Sequence of chain 1.B:
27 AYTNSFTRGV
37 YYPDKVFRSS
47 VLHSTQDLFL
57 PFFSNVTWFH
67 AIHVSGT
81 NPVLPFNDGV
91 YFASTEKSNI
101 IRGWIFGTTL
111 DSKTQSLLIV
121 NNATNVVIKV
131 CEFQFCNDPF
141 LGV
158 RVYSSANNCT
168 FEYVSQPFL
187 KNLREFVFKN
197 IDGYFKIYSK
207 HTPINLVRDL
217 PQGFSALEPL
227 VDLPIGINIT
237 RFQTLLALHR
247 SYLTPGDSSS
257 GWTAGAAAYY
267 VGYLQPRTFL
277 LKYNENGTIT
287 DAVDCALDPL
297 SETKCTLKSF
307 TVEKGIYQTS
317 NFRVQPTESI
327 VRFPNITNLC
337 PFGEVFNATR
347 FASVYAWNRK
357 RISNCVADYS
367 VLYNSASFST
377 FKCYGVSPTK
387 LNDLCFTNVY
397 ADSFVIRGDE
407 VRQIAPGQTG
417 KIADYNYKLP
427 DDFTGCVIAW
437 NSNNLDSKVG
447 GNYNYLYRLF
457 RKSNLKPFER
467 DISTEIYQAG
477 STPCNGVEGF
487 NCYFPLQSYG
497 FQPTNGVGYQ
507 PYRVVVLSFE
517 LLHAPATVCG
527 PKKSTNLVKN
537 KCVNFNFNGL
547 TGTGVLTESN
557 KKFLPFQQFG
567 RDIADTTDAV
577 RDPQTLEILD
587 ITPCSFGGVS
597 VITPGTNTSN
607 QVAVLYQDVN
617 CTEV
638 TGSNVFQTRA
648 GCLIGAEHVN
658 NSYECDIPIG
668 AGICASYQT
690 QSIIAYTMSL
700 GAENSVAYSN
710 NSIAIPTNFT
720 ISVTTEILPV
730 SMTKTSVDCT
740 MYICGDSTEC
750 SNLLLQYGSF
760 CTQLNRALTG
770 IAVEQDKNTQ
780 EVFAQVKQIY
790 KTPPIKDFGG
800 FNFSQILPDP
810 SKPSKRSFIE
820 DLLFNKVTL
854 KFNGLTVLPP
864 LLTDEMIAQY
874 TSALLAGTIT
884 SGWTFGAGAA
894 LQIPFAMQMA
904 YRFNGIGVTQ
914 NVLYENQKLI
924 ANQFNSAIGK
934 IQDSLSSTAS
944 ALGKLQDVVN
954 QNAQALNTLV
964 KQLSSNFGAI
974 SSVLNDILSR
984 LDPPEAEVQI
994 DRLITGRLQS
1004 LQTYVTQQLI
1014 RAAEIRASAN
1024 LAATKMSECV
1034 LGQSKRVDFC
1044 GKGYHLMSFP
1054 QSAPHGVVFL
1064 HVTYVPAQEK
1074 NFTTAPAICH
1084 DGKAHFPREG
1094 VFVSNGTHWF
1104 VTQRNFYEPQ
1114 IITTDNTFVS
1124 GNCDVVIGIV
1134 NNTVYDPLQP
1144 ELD

This protein binds this small molecule.
Small molecule (SMILES): CC(=O)N[C@@H]1[C@@H](O)[C@H](O)[C@@H](CO)O[C@H]1O

Binding-site contacts:
Ligand atom C1 contacts residue ASN165 of chain 1.B at 1.4 Å.
Ligand atom O7 contacts residue ASN165 of chain 1.B at 3.1 Å (h-bond).
Ligand atom C5 contacts residue ASN165 of chain 1.B at 3.7 Å.
Ligand atom O5 contacts residue ASN165 of chain 1.B at 2.4 Å (h-bond).
Ligand atom C7 contacts residue ASN165 of chain 1.B at 3.2 Å.
Ligand atom C4 contacts residue ASN165 of chain 1.B at 4.2 Å.
Ligand atom C6 contacts residue LYS113 of chain 1.B at 4.0 Å.
Ligand atom O6 contacts residue GLU132 of chain 1.B at 4.5 Å.
Ligand atom C8 contacts residue ASN165 of chain 1.B at 4.4 Å.
Ligand atom C3 contacts residue ASN165 of chain 1.B at 3.8 Å.
Ligand atom C2 contacts residue ASN165 of chain 1.B at 2.5 Å.
Ligand atom N2 contacts residue ASN165 of chain 1.B at 2.9 Å (h-bond).